Sequence of chain 1.F:
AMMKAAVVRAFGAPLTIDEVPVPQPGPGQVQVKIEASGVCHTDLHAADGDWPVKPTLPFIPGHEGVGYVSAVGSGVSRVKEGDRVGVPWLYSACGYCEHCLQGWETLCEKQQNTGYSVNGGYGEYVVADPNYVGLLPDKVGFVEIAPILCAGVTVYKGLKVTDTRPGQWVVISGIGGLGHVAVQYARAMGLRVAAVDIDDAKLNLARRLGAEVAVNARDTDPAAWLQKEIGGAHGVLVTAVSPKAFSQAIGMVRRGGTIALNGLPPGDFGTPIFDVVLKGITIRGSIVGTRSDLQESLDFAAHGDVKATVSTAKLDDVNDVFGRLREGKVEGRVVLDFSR

Sequence of chain 1.D:
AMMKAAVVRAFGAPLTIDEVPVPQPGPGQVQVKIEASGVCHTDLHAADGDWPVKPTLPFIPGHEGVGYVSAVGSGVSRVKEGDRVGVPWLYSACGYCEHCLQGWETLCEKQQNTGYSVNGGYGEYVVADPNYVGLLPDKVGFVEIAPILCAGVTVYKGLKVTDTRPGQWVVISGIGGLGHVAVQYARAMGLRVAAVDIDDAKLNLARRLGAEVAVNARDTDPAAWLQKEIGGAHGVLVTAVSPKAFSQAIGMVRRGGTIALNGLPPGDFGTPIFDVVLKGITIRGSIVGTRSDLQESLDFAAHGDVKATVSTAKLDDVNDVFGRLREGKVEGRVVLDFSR

A small-molecule ligand and the protein it binds are described below.
Small molecule (SMILES): O=Cc1ccco1

Binding-site contacts:
Ligand atom C4 contacts residue LEU264 of chain 1.F at 3.8 Å (hydrophobic).
Ligand atom C5 contacts residue ILE287 of chain 1.F at 3.4 Å (hydrophobic).
Ligand atom C2 contacts residue VAL288 of chain 1.F at 4.5 Å (hydrophobic).
Ligand atom C6 contacts residue VAL288 of chain 1.F at 3.9 Å (hydrophobic).
Ligand atom C2 contacts residue ZN1 of chain 1.HA at 4.3 Å.
Ligand atom C1 contacts residue THR42 of chain 1.F at 3.5 Å.
Ligand atom C2 contacts residue NAD1 of chain 1.JA at 3.5 Å.
Ligand atom C1 contacts residue ZN1 of chain 1.HA at 2.9 Å.
Ligand atom C4 contacts residue THR42 of chain 1.F at 4.2 Å.
Ligand atom C6 contacts residue TRP89 of chain 1.F at 3.5 Å (hydrophobic).
Ligand atom OXT contacts residue CYS40 of chain 1.F at 3.6 Å.
Ligand atom O3 contacts residue LEU264 of chain 1.F at 4.2 Å.
Ligand atom OXT contacts residue THR42 of chain 1.F at 2.8 Å (h-bond).
Ligand atom OXT contacts residue CYS150 of chain 1.F at 3.6 Å.
Ligand atom C4 contacts residue TRP89 of chain 1.F at 3.3 Å (hydrophobic).
Ligand atom C4 contacts residue TRP51 of chain 1.F at 3.8 Å (hydrophobic).
Ligand atom C1 contacts residue CYS150 of chain 1.F at 3.5 Å (hydrophobic).
Ligand atom C1 contacts residue VAL288 of chain 1.F at 4.3 Å (hydrophobic).
Ligand atom OXT contacts residue NAD1 of chain 1.JA at 3.2 Å.
Ligand atom C1 contacts residue NAD1 of chain 1.JA at 2.9 Å.
Ligand atom C6 contacts residue ILE287 of chain 1.F at 3.6 Å (hydrophobic).
Ligand atom C5 contacts residue TRP89 of chain 1.F at 3.4 Å (hydrophobic).
Ligand atom O3 contacts residue TRP89 of chain 1.F at 3.7 Å.
Ligand atom OXT contacts residue TRP89 of chain 1.F at 4.2 Å.
Ligand atom C1 contacts residue HIS63 of chain 1.F at 3.6 Å.
Ligand atom OXT contacts residue ZN1 of chain 1.HA at 2.2 Å.
Ligand atom C5 contacts residue NAD1 of chain 1.JA at 4.3 Å.
Ligand atom OXT contacts residue HIS63 of chain 1.F at 2.8 Å (h-bond).
Ligand atom C2 contacts residue THR42 of chain 1.F at 3.6 Å.
Ligand atom C2 contacts residue TRP89 of chain 1.F at 3.7 Å (hydrophobic).
Ligand atom O3 contacts residue TRP51 of chain 1.F at 3.9 Å.
Ligand atom C5 contacts residue LEU264 of chain 1.F at 4.1 Å (hydrophobic).
Ligand atom O3 contacts residue THR42 of chain 1.F at 3.2 Å (h-bond).
Ligand atom C1 contacts residue TRP89 of chain 1.F at 4.1 Å (hydrophobic).
Ligand atom C5 contacts residue LEU278 of chain 1.D at 4.0 Å (hydrophobic).
Ligand atom C6 contacts residue NAD1 of chain 1.JA at 3.6 Å.